Sequence of chain 1.B:
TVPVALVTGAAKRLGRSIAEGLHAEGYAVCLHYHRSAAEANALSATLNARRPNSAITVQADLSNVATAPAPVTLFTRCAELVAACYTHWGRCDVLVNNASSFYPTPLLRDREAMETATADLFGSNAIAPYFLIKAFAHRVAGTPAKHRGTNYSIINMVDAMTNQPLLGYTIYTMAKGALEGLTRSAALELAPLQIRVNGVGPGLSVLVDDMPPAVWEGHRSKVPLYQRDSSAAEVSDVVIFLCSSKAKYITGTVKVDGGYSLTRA

The small molecule below binds the protein below.
Small molecule (SMILES): O=C1C[C@H](c2ccc(O)c(O)c2)Oc2ccc(O)cc21

Binding-site contacts:
Ligand atom CAF contacts residue LEU188 of chain 1.C at 3.8 Å (hydrophobic).
Ligand atom CAS contacts residue GOL1 of chain 1.W at 3.6 Å.
Ligand atom CAN contacts residue LEU229 of chain 1.C at 3.5 Å (hydrophobic).
Ligand atom CAM contacts residue NDP1 of chain 1.V at 3.3 Å.
Ligand atom CAK contacts residue PHE113 of chain 1.C at 3.8 Å (hydrophobic).
Ligand atom CAI contacts residue PHE113 of chain 1.C at 3.5 Å (hydrophobic).
Ligand atom CAP contacts residue NDP1 of chain 1.V at 3.6 Å.
Ligand atom OAO contacts residue GOL1 of chain 1.W at 3.8 Å.
Ligand atom CAE contacts residue LEU226 of chain 1.C at 3.6 Å (hydrophobic).
Ligand atom OAG contacts residue LEU188 of chain 1.C at 3.6 Å.
Ligand atom OAJ contacts residue NDP1 of chain 1.V at 3.4 Å.
Ligand atom CAA contacts residue EDO1 of chain 1.X at 4.0 Å.
Ligand atom CAQ contacts residue NDP1 of chain 1.V at 3.3 Å.
Ligand atom OAT contacts residue SER111 of chain 1.C at 3.3 Å (h-bond).
Ligand atom OAT contacts residue NDP1 of chain 1.V at 2.6 Å (h-bond).
Ligand atom CAP contacts residue TYR194 of chain 1.C at 3.3 Å (hydrophobic).
Ligand atom OAG contacts residue LEU226 of chain 1.C at 3.6 Å.
Ligand atom CAA contacts residue LEU226 of chain 1.C at 3.6 Å (hydrophobic).
Ligand atom OAT contacts residue PHE113 of chain 1.C at 3.9 Å.
Ligand atom CAR contacts residue NDP1 of chain 1.V at 3.4 Å.
Ligand atom OAH contacts residue ARG287 of chain 1.B at 2.4 Å (salt-bridge).
Ligand atom CAD contacts residue LEU188 of chain 1.C at 3.9 Å (hydrophobic).
Ligand atom CAE contacts residue LEU188 of chain 1.C at 3.9 Å (hydrophobic).
Ligand atom CAE contacts residue ARG287 of chain 1.B at 3.0 Å.
Ligand atom OAG contacts residue ARG287 of chain 1.B at 2.2 Å (salt-bridge).
Ligand atom CAB contacts residue EDO1 of chain 1.X at 3.9 Å.
Ligand atom CAL contacts residue NDP1 of chain 1.V at 3.4 Å.
Ligand atom OAO contacts residue ARG17 of chain 1.C at 3.4 Å (salt-bridge).
Ligand atom CAQ contacts residue TYR194 of chain 1.C at 3.6 Å (hydrophobic).
Ligand atom CAK contacts residue NDP1 of chain 1.V at 3.4 Å.
Ligand atom OAO contacts residue NDP1 of chain 1.V at 3.1 Å (h-bond).
Ligand atom CAP contacts residue PHE113 of chain 1.C at 3.3 Å (hydrophobic).
Ligand atom CAF contacts residue LEU226 of chain 1.C at 3.3 Å (hydrophobic).
Ligand atom CAF contacts residue ARG287 of chain 1.B at 3.0 Å.
Ligand atom CAN contacts residue NDP1 of chain 1.V at 3.5 Å.
Ligand atom CAR contacts residue PHE113 of chain 1.C at 3.9 Å (hydrophobic).
Ligand atom CAQ contacts residue PHE113 of chain 1.C at 3.5 Å (hydrophobic).
Ligand atom CAS contacts residue NDP1 of chain 1.V at 3.5 Å.
Ligand atom OAG contacts residue HIS241 of chain 1.C at 3.8 Å.
Ligand atom OAJ contacts residue PHE113 of chain 1.C at 3.5 Å.

Sequence of chain 1.C:
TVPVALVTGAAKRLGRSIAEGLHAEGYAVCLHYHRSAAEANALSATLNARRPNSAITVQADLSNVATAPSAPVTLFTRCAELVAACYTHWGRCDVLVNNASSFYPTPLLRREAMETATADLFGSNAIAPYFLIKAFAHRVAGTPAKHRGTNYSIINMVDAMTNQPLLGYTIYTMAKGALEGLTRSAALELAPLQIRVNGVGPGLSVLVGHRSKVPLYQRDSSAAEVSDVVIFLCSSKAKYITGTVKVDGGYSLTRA